The small molecule below binds the protein below.
Small molecule (SMILES): CC(=O)N[C@@H]1[C@@H](O)[C@H](O)[C@@H](CO)O[C@H]1O

Binding-site contacts:
Ligand atom C4 contacts residue ASN11 of chain 1.E at 4.2 Å.
Ligand atom C8 contacts residue THR13 of chain 1.E at 4.2 Å.
Ligand atom O5 contacts residue ASN11 of chain 1.E at 2.3 Å (h-bond).
Ligand atom C3 contacts residue ASN11 of chain 1.E at 3.8 Å.
Ligand atom C7 contacts residue ASN11 of chain 1.E at 3.8 Å.
Ligand atom C5 contacts residue ASN11 of chain 1.E at 3.7 Å.
Ligand atom C1 contacts residue ASN11 of chain 1.E at 1.5 Å.
Ligand atom N2 contacts residue ASN11 of chain 1.E at 3.0 Å (h-bond).
Ligand atom C2 contacts residue ASN11 of chain 1.E at 2.4 Å.
Ligand atom O7 contacts residue ASN11 of chain 1.E at 4.1 Å.

Sequence of chain 1.E:
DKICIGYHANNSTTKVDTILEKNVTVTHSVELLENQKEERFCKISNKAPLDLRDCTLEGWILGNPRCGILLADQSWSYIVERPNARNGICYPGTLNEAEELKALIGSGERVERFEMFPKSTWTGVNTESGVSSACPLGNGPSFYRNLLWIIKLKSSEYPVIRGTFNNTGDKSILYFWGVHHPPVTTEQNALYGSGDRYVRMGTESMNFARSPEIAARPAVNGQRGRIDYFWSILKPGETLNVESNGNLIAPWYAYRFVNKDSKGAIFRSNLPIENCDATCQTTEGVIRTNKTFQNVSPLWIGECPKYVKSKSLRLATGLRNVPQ